A protein and the small-molecule ligand that binds it are described below.
Small molecule (SMILES): C#Cc1c(F)ccc2cc(O)cc(-c3ncc4c(N5C[C@H]6CC[C@@H](C5)N6)nc(OC[C@@]56CCCN5C[C@H](F)C6)nc4c3F)c12

Binding-site contacts:
Ligand atom C18 contacts residue ASP70 of chain 1.A at 3.3 Å.
Ligand atom C15 contacts residue ASP13 of chain 1.A at 3.5 Å.
Ligand atom C11 contacts residue ASP13 of chain 1.A at 3.5 Å.
Ligand atom C25 contacts residue GLU63 of chain 1.A at 3.5 Å.
Ligand atom F01 contacts residue HIS96 of chain 1.A at 3.3 Å.
Ligand atom C03 contacts residue TYR97 of chain 1.A at 3.3 Å (hydrophobic).
Ligand atom C16 contacts residue GLU64 of chain 1.A at 3.3 Å.
Ligand atom C09 contacts residue GLU63 of chain 1.A at 3.1 Å.
Ligand atom N06 contacts residue GLU63 of chain 1.A at 2.9 Å (salt-bridge).
Ligand atom C12 contacts residue ASP13 of chain 1.A at 3.3 Å.
Ligand atom N05 contacts residue GLY61 of chain 1.A at 2.8 Å (h-bond).
Ligand atom C28 contacts residue GLU63 of chain 1.A at 3.4 Å.
Ligand atom C13 contacts residue GLY61 of chain 1.A at 3.2 Å.
Ligand atom N01 contacts residue TYR65 of chain 1.A at 3.3 Å (h-bond).
Ligand atom F01 contacts residue GLN100 of chain 1.A at 3.5 Å.
Ligand atom O02 contacts residue TYR65 of chain 1.A at 3.3 Å.
Ligand atom O02 contacts residue ASP70 of chain 1.A at 2.6 Å (salt-bridge).
Ligand atom F01 contacts residue TYR65 of chain 1.A at 3.3 Å.
Ligand atom C15 contacts residue TYR97 of chain 1.A at 3.5 Å (hydrophobic).
Ligand atom C15 contacts residue GLY11 of chain 1.A at 3.5 Å.
Ligand atom C29 contacts residue GLU63 of chain 1.A at 3.3 Å.
Ligand atom C03 contacts residue GLU63 of chain 1.A at 3.4 Å.
Ligand atom O01 contacts residue HIS96 of chain 1.A at 3.3 Å (h-bond).
Ligand atom F23 contacts residue VAL10 of chain 1.A at 3.5 Å.
Ligand atom C33 contacts residue TYR97 of chain 1.A at 3.3 Å (hydrophobic).
Ligand atom C12 contacts residue GLY61 of chain 1.A at 3.5 Å.
Ligand atom N03 contacts residue ARG69 of chain 1.A at 3.0 Å (salt-bridge).
Ligand atom C14 contacts residue ASP13 of chain 1.A at 3.3 Å.
Ligand atom C11 contacts residue GLY61 of chain 1.A at 3.5 Å.
Ligand atom C16 contacts residue TYR65 of chain 1.A at 3.5 Å (hydrophobic).
Ligand atom O01 contacts residue GLU63 of chain 1.A at 3.3 Å (salt-bridge).
Ligand atom O01 contacts residue TYR97 of chain 1.A at 3.5 Å (h-bond).
Ligand atom C10 contacts residue GLY61 of chain 1.A at 3.2 Å.
Ligand atom C30 contacts residue GLU63 of chain 1.A at 3.5 Å.
Ligand atom N05 contacts residue ASP13 of chain 1.A at 2.7 Å (salt-bridge).
Ligand atom N02 contacts residue TYR97 of chain 1.A at 3.3 Å (h-bond).
Ligand atom N02 contacts residue GLU63 of chain 1.A at 3.5 Å (salt-bridge).
Ligand atom C17 contacts residue ASP70 of chain 1.A at 3.3 Å.
Ligand atom C14 contacts residue TYR97 of chain 1.A at 3.5 Å (hydrophobic).
Ligand atom N01 contacts residue HIS96 of chain 1.A at 2.8 Å (h-bond).

Sequence of chain 1.A:
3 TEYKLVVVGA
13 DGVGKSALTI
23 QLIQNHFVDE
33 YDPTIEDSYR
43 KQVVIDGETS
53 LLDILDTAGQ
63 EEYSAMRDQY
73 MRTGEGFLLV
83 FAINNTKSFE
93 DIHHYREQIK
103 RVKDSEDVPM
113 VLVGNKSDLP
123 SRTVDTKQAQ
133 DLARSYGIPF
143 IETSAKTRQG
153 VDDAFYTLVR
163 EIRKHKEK